A small-molecule ligand and the protein it binds are described below.
Small molecule (SMILES): CC(=O)N[C@H]1[C@H](O[C@H]2[C@H](O)[C@@H](NC(C)=O)CO[C@@H]2CO)O[C@H](CO)[C@@H](O)[C@@H]1O

Binding-site contacts:
Ligand atom C1 contacts residue ARG351 of chain 1.A at 4.3 Å.
Ligand atom C7 contacts residue GLU294 of chain 1.A at 3.9 Å.
Ligand atom C3 contacts residue ARG370 of chain 1.A at 4.3 Å.
Ligand atom C5 contacts residue ARG351 of chain 1.A at 4.1 Å.
Ligand atom C4 contacts residue ASN298 of chain 1.A at 4.2 Å.
Ligand atom C3 contacts residue GLU294 of chain 1.A at 4.5 Å.
Ligand atom N2 contacts residue ASN298 of chain 1.A at 2.9 Å (h-bond).
Ligand atom C3 contacts residue ASN298 of chain 1.A at 3.8 Å.
Ligand atom N2 contacts residue ARG370 of chain 1.A at 4.4 Å.
Ligand atom C8 contacts residue ARG370 of chain 1.A at 4.4 Å.
Ligand atom O5 contacts residue ARG351 of chain 1.A at 4.0 Å.
Ligand atom C7 contacts residue ASN298 of chain 1.A at 3.3 Å.
Ligand atom C8 contacts residue SER295 of chain 1.A at 4.1 Å.
Ligand atom O3 contacts residue ARG370 of chain 1.A at 3.9 Å.
Ligand atom C2 contacts residue GLU294 of chain 1.A at 4.4 Å.
Ligand atom C8 contacts residue ASN298 of chain 1.A at 4.5 Å.
Ligand atom C5 contacts residue ASN298 of chain 1.A at 3.6 Å.
Ligand atom C6 contacts residue ARG351 of chain 1.A at 3.9 Å.
Ligand atom C1 contacts residue GLU294 of chain 1.A at 4.4 Å.
Ligand atom N2 contacts residue GLU294 of chain 1.A at 3.4 Å (salt-bridge).
Ligand atom C2 contacts residue ASN298 of chain 1.A at 2.5 Å.
Ligand atom C8 contacts residue GLU294 of chain 1.A at 3.2 Å.
Ligand atom O5 contacts residue ASN298 of chain 1.A at 2.3 Å (h-bond).
Ligand atom C8 contacts residue THR369 of chain 1.A at 4.2 Å.
Ligand atom O7 contacts residue ASN298 of chain 1.A at 3.2 Å (h-bond).
Ligand atom C1 contacts residue ASN298 of chain 1.A at 1.4 Å.

Sequence of chain 1.A:
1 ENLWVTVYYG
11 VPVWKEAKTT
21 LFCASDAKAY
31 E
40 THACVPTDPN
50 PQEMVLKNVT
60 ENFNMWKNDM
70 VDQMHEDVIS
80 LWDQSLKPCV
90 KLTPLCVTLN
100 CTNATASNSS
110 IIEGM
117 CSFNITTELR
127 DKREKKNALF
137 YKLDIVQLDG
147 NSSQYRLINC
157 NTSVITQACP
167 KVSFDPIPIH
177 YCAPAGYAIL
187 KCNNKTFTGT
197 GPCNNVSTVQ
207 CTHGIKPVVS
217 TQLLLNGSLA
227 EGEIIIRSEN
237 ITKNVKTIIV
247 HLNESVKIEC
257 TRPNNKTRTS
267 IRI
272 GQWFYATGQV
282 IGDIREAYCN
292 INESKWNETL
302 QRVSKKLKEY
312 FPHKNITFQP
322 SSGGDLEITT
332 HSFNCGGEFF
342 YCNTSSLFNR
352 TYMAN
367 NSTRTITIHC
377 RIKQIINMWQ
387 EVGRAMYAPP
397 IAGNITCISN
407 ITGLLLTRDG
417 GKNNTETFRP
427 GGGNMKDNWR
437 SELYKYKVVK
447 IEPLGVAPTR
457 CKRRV